Binding-site contacts:
Ligand atom CB contacts residue WHL1 of chain 1.E at 3.0 Å.
Ligand atom CG contacts residue HIS18 of chain 1.A at 3.7 Å.
Ligand atom OD2 contacts residue HIS18 of chain 1.A at 2.4 Å (h-bond).
Ligand atom O contacts residue MET263 of chain 1.A at 3.8 Å.
Ligand atom CB contacts residue ARG14 of chain 1.A at 3.3 Å.
Ligand atom CE2 contacts residue GLY130 of chain 1.A at 3.3 Å.
Ligand atom CA contacts residue WHL1 of chain 1.E at 3.5 Å.
Ligand atom CA contacts residue WHL1 of chain 1.E at 3.7 Å.
Ligand atom CG2 contacts residue HIS11 of chain 1.A at 3.3 Å.
Ligand atom OD2 contacts residue ARG14 of chain 1.A at 3.5 Å.
Ligand atom CG contacts residue HIS18 of chain 1.A at 3.6 Å.
Ligand atom CD2 contacts residue TYR10 of chain 1.A at 3.5 Å (hydrophobic).
Ligand atom CA contacts residue TYR10 of chain 1.A at 3.7 Å (hydrophobic).
Ligand atom SG contacts residue WHL1 of chain 1.E at 1.8 Å.
Ligand atom CB contacts residue HIS11 of chain 1.A at 3.4 Å.
Ligand atom CG2 contacts residue TYR10 of chain 1.A at 3.2 Å (hydrophobic).
Ligand atom CB contacts residue TYR10 of chain 1.A at 3.7 Å (hydrophobic).
Ligand atom CZ contacts residue TYR10 of chain 1.A at 3.9 Å (hydrophobic).
Ligand atom CZ contacts residue GLY130 of chain 1.A at 3.1 Å.
Ligand atom CA contacts residue PHE15 of chain 1.A at 3.9 Å (hydrophobic).
Ligand atom CB contacts residue WHL1 of chain 1.E at 3.7 Å.
Ligand atom CB contacts residue PHE15 of chain 1.A at 3.9 Å (hydrophobic).
Ligand atom CG contacts residue ARG14 of chain 1.A at 3.8 Å.
Ligand atom C contacts residue WHL1 of chain 1.E at 3.9 Å.
Ligand atom CZ contacts residue LYS131 of chain 1.A at 3.5 Å.
Ligand atom CA contacts residue MET263 of chain 1.A at 3.9 Å (hydrophobic).
Ligand atom CD contacts residue HIS18 of chain 1.A at 3.8 Å.
Ligand atom CG2 contacts residue SER19 of chain 1.A at 3.6 Å.
Ligand atom CD1 contacts residue TYR10 of chain 1.A at 3.6 Å (hydrophobic).
Ligand atom N contacts residue PHE15 of chain 1.A at 3.6 Å.
Ligand atom CE1 contacts residue GLY130 of chain 1.A at 3.9 Å.
Ligand atom CG2 contacts residue HIS18 of chain 1.A at 3.4 Å.
Ligand atom CG contacts residue PHE15 of chain 1.A at 3.3 Å (hydrophobic).
Ligand atom CB contacts residue ARG14 of chain 1.A at 3.8 Å.
Ligand atom CE1 contacts residue TYR10 of chain 1.A at 3.3 Å (hydrophobic).
Ligand atom CE1 contacts residue LYS131 of chain 1.A at 3.8 Å.
Ligand atom CG2 contacts residue PHE15 of chain 1.A at 3.2 Å (hydrophobic).
Ligand atom N contacts residue HIS11 of chain 1.A at 3.9 Å.
Ligand atom N contacts residue WHL1 of chain 1.E at 3.5 Å.
Ligand atom CB contacts residue PHE15 of chain 1.A at 3.2 Å (hydrophobic).

This protein binds this small molecule.
Small molecule (SMILES): CC[C@H](C)[C@H](NC(=O)[C@@H](NC(=O)[C@H](C)NC(=O)[C@@H]1CCCN1)[C@@H](C)O)C(=O)N[C@@H](/C=C/SC)C(=O)N[C@@H](CS)C(=O)N[C@@H](CCCN=C(N)N)C(=O)N[C@@H](C)C(=O)N[C@@H](C)C(=O)N[C@@H](C)C(=O)N[C@@H](CC(=O)O)C(=O)N[C@H](C(=O)N[C@@H](CS)C(=O)N[C@H](C(=O)N[C@@H](Cc1ccccc1)C(=O)N[C@H](C=O)Cc1ccccc1)[C@@H](C)O)[C@@H](C)O

Sequence of chain 1.A:
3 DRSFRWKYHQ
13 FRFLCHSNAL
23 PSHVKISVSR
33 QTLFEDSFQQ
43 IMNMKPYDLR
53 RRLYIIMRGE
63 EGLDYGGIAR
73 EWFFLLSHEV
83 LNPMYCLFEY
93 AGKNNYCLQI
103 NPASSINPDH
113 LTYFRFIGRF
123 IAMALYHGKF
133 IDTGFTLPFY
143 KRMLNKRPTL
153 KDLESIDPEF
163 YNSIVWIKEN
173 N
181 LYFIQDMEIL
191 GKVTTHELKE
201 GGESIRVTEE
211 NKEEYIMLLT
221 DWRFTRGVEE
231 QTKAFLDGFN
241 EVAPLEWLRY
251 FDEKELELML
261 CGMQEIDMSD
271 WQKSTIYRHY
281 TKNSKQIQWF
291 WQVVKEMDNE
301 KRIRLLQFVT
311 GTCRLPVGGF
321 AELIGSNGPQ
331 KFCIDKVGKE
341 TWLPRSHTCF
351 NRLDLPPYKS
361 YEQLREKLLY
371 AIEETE